Sequence of chain 2.B:
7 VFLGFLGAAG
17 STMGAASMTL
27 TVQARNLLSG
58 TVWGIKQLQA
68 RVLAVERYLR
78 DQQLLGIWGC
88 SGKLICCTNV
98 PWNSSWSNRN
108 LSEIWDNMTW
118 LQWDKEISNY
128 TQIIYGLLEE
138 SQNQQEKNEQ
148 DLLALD

A protein and the small-molecule ligand that binds it are described below.
Small molecule (SMILES): CC(=O)N[C@@H]1[C@@H](O)[C@H](O)[C@@H](CO)O[C@H]1O

Binding-site contacts:
Ligand atom C7 contacts residue ASN126 of chain 2.B at 3.9 Å.
Ligand atom C8 contacts residue GLU123 of chain 2.B at 3.8 Å.
Ligand atom C2 contacts residue ASN126 of chain 2.B at 2.5 Å.
Ligand atom C5 contacts residue ASN126 of chain 2.B at 3.6 Å.
Ligand atom O6 contacts residue ASN126 of chain 2.B at 4.2 Å.
Ligand atom O7 contacts residue ASN126 of chain 2.B at 4.5 Å.
Ligand atom C1 contacts residue ASN126 of chain 2.B at 1.4 Å.
Ligand atom C3 contacts residue ASN126 of chain 2.B at 3.8 Å.
Ligand atom C4 contacts residue ASN126 of chain 2.B at 4.2 Å.
Ligand atom C8 contacts residue LYS122 of chain 2.B at 4.4 Å.
Ligand atom N2 contacts residue ASN126 of chain 2.B at 2.9 Å (h-bond).
Ligand atom O5 contacts residue ASN126 of chain 2.B at 2.4 Å (h-bond).